Binding-site contacts:
Ligand atom C01 contacts residue ASN141 of chain 1.A at 3.4 Å.
Ligand atom CL2 contacts residue HIS40 of chain 1.A at 3.6 Å.
Ligand atom F28 contacts residue GLN188 of chain 1.A at 3.2 Å.
Ligand atom C03 contacts residue GLU165 of chain 1.A at 3.0 Å.
Ligand atom F33 contacts residue CYS144 of chain 1.A at 3.5 Å.
Ligand atom F31 contacts residue ARG187 of chain 1.A at 3.5 Å.
Ligand atom N19 contacts residue THR25 of chain 1.A at 3.1 Å (h-bond).
Ligand atom C34 contacts residue HIS163 of chain 1.A at 3.2 Å.
Ligand atom F33 contacts residue HIS163 of chain 1.A at 3.4 Å.
Ligand atom C06 contacts residue SER143 of chain 1.A at 3.5 Å.
Ligand atom C08 contacts residue CYS144 of chain 1.A at 3.7 Å (hydrophobic).
Ligand atom C20 contacts residue THR25 of chain 1.A at 3.5 Å.
Ligand atom C18 contacts residue THR23 of chain 1.A at 3.1 Å.
Ligand atom O09 contacts residue SER143 of chain 1.A at 3.0 Å (h-bond).
Ligand atom N19 contacts residue THR24 of chain 1.A at 3.7 Å.
Ligand atom F31 contacts residue ASP186 of chain 1.A at 3.0 Å.
Ligand atom N04 contacts residue SER143 of chain 1.A at 3.6 Å.
Ligand atom C05 contacts residue LEU140 of chain 1.A at 3.5 Å (hydrophobic).
Ligand atom C30 contacts residue HIS40 of chain 1.A at 3.7 Å.
Ligand atom O09 contacts residue GLY142 of chain 1.A at 3.0 Å (h-bond).
Ligand atom C32 contacts residue HIS163 of chain 1.A at 3.4 Å.
Ligand atom C06 contacts residue HIS162 of chain 1.A at 3.6 Å.
Ligand atom O36 contacts residue MET164 of chain 1.A at 3.1 Å.
Ligand atom N04 contacts residue PHE139 of chain 1.A at 3.6 Å.
Ligand atom F33 contacts residue HIS40 of chain 1.A at 3.4 Å.
Ligand atom N02 contacts residue LEU140 of chain 1.A at 3.5 Å.
Ligand atom C35 contacts residue HIS163 of chain 1.A at 3.5 Å.
Ligand atom F31 contacts residue HIS40 of chain 1.A at 3.5 Å.
Ligand atom C21 contacts residue THR25 of chain 1.A at 3.1 Å.
Ligand atom N37 contacts residue LEU140 of chain 1.A at 3.4 Å (h-bond).
Ligand atom CL2 contacts residue CYS144 of chain 1.A at 3.5 Å.
Ligand atom O09 contacts residue CYS144 of chain 1.A at 3.0 Å (h-bond).
Ligand atom O36 contacts residue HIS163 of chain 1.A at 3.4 Å (h-bond).
Ligand atom C34 contacts residue HIS40 of chain 1.A at 3.6 Å.
Ligand atom C03 contacts residue PHE139 of chain 1.A at 3.1 Å (hydrophobic).
Ligand atom N02 contacts residue PHE139 of chain 1.A at 3.7 Å.
Ligand atom O36 contacts residue GLU165 of chain 1.A at 3.4 Å (salt-bridge).
Ligand atom C05 contacts residue SER143 of chain 1.A at 3.6 Å.
Ligand atom N04 contacts residue HIS162 of chain 1.A at 3.1 Å (h-bond).
Ligand atom C32 contacts residue HIS40 of chain 1.A at 3.4 Å.

This small molecule binds to this protein.
Small molecule (SMILES): Cn1cnc(Cn2c(=O)nc(Nc3cc4cn(C)nc4cc3Cl)n(Cc3cc(F)c(F)cc3F)c2=O)n1

Sequence of chain 1.A:
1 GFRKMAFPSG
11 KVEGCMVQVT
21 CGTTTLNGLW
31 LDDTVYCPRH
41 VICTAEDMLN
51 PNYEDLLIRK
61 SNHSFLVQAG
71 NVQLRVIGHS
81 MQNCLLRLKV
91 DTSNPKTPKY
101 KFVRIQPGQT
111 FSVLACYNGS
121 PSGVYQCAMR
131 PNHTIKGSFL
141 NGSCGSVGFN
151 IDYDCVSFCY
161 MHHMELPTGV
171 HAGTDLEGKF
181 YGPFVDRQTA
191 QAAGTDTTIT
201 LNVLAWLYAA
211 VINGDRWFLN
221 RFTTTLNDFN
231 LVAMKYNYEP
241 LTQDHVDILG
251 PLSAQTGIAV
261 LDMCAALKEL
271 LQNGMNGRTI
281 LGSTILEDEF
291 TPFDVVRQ